Sequence of chain 1.A:
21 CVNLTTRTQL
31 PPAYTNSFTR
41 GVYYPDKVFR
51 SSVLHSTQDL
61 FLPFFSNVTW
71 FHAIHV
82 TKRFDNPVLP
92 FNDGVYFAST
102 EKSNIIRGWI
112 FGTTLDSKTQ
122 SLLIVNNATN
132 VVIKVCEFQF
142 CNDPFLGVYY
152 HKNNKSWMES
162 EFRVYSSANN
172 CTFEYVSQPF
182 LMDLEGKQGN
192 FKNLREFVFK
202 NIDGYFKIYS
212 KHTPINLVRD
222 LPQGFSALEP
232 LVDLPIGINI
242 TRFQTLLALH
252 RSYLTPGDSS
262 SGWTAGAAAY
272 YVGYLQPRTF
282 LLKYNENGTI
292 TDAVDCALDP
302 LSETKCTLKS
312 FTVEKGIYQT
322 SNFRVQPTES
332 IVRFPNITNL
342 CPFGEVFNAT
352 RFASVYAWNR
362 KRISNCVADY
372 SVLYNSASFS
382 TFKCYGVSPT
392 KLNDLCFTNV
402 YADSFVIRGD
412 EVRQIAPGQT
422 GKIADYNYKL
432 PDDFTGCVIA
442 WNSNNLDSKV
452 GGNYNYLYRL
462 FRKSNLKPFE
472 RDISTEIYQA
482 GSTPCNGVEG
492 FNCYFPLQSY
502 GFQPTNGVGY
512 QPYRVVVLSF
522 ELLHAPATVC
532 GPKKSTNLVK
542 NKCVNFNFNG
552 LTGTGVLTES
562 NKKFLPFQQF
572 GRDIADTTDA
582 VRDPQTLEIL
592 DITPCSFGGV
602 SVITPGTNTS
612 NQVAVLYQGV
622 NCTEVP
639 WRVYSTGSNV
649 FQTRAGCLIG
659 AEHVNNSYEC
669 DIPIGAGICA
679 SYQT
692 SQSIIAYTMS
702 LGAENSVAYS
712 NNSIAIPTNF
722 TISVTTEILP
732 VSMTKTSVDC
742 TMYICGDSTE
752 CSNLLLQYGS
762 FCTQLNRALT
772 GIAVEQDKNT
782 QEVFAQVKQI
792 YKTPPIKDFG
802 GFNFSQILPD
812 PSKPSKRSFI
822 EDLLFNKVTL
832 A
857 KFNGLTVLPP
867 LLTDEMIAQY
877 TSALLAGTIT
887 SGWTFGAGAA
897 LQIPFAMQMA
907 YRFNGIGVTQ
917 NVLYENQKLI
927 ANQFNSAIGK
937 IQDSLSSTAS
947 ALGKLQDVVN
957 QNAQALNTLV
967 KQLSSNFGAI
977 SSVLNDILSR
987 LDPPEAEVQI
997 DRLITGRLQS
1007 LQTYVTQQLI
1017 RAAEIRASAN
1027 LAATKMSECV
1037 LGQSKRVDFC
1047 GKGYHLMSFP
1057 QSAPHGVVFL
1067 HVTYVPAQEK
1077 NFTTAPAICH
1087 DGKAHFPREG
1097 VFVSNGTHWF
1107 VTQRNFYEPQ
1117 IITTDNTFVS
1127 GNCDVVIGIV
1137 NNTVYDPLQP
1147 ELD

A protein and the small-molecule ligand that binds it are described below.
Small molecule (SMILES): CC(=O)N[C@H]1[C@H](O[C@H]2[C@H](O)[C@@H](NC(C)=O)CO[C@@H]2CO)O[C@H](CO)[C@@H](O)[C@@H]1O

Sequence of chain 1.C:
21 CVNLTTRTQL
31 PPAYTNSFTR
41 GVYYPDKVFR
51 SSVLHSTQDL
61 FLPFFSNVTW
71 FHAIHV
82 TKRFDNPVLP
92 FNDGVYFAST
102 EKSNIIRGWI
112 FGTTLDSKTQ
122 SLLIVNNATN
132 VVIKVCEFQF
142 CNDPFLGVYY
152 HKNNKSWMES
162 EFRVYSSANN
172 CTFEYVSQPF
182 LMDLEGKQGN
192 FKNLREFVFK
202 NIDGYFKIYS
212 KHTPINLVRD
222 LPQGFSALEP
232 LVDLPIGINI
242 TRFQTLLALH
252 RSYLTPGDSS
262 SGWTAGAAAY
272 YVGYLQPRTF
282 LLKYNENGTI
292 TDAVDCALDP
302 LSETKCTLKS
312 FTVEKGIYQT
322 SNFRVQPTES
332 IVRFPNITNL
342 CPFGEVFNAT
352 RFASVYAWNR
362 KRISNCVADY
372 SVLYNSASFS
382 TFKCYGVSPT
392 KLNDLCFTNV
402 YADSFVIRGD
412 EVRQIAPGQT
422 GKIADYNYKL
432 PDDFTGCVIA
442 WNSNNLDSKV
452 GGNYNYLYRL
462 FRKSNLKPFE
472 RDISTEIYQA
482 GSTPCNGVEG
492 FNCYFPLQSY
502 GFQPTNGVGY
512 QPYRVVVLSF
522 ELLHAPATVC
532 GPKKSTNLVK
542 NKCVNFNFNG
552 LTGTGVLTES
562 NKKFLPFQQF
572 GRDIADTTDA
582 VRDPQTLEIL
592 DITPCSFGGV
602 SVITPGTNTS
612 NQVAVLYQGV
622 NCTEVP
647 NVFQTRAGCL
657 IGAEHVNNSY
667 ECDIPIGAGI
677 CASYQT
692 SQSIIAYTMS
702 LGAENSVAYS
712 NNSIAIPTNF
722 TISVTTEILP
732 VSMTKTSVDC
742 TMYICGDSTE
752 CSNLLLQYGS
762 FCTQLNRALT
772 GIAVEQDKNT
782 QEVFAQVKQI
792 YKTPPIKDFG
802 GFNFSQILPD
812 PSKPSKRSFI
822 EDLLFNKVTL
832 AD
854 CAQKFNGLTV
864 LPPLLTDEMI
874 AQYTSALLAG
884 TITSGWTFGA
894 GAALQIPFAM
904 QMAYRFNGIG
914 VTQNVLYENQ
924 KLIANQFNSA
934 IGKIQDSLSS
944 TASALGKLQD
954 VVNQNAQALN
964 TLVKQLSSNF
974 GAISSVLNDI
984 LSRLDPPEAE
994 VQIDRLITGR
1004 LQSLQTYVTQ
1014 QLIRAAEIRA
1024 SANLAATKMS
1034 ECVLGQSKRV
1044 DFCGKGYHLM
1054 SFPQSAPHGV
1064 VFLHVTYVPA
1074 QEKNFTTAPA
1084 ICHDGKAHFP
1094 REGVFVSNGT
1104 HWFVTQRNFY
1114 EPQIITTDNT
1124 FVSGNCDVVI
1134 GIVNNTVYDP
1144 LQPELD

Binding-site contacts:
Ligand atom C8 contacts residue SER377 of chain 1.A at 4.1 Å.
Ligand atom C4 contacts residue ASN349 of chain 1.A at 4.1 Å.
Ligand atom C3 contacts residue XIO1 of chain 1.NA at 4.5 Å.
Ligand atom C8 contacts residue ASN349 of chain 1.A at 4.2 Å.
Ligand atom C5 contacts residue XIO1 of chain 1.NA at 2.6 Å.
Ligand atom C7 contacts residue LEU374 of chain 1.A at 4.3 Å (hydrophobic).
Ligand atom O7 contacts residue LEU374 of chain 1.A at 4.2 Å.
Ligand atom C8 contacts residue LEU374 of chain 1.A at 3.3 Å (hydrophobic).
Ligand atom C3 contacts residue SER377 of chain 1.A at 4.2 Å.
Ligand atom C1 contacts residue ASN349 of chain 1.A at 1.4 Å.
Ligand atom O5 contacts residue XIO1 of chain 1.NA at 2.0 Å (h-bond).
Ligand atom C3 contacts residue ASN349 of chain 1.A at 3.8 Å.
Ligand atom O4 contacts residue SER377 of chain 1.A at 3.4 Å.
Ligand atom O7 contacts residue ASN349 of chain 1.A at 4.1 Å.
Ligand atom O7 contacts residue PHE344 of chain 1.A at 3.5 Å (h-bond).
Ligand atom N2 contacts residue GLY345 of chain 1.A at 4.0 Å.
Ligand atom C7 contacts residue PHE348 of chain 1.A at 4.3 Å (hydrophobic).
Ligand atom C4 contacts residue XIO1 of chain 1.NA at 3.5 Å.
Ligand atom O7 contacts residue PHE348 of chain 1.A at 3.9 Å.
Ligand atom O6 contacts residue XIO1 of chain 1.NA at 1.8 Å (h-bond).
Ligand atom O4 contacts residue PHE492 of chain 1.C at 4.2 Å.
Ligand atom C2 contacts residue XIO1 of chain 1.NA at 4.1 Å.
Ligand atom N2 contacts residue SER377 of chain 1.A at 3.7 Å.
Ligand atom C6 contacts residue XIO1 of chain 1.NA at 2.3 Å.
Ligand atom O5 contacts residue SER377 of chain 1.A at 4.2 Å.
Ligand atom O7 contacts residue GLY345 of chain 1.A at 3.3 Å.
Ligand atom C5 contacts residue ASN349 of chain 1.A at 3.6 Å.
Ligand atom C1 contacts residue XIO1 of chain 1.NA at 3.2 Å.
Ligand atom C2 contacts residue SER377 of chain 1.A at 3.8 Å.
Ligand atom C8 contacts residue PHE348 of chain 1.A at 4.1 Å (hydrophobic).
Ligand atom O5 contacts residue ASN349 of chain 1.A at 2.3 Å (h-bond).
Ligand atom C7 contacts residue GLY345 of chain 1.A at 4.1 Å.
Ligand atom O3 contacts residue SER377 of chain 1.A at 4.4 Å.
Ligand atom C1 contacts residue SER377 of chain 1.A at 4.0 Å.
Ligand atom N2 contacts residue ASN349 of chain 1.A at 2.7 Å (h-bond).
Ligand atom C7 contacts residue ASN349 of chain 1.A at 3.5 Å.
Ligand atom C2 contacts residue ASN349 of chain 1.A at 2.4 Å.
Ligand atom C4 contacts residue SER377 of chain 1.A at 4.4 Å.